Sequence of chain 2.A:
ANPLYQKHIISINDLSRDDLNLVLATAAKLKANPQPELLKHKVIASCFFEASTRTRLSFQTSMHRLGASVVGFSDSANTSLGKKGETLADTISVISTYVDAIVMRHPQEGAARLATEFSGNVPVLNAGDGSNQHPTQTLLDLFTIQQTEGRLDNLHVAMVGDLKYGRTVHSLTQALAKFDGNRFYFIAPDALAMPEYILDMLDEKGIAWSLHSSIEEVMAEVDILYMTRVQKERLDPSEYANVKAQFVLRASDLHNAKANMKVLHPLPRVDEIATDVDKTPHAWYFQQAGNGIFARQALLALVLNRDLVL

Binding-site contacts:
Ligand atom O3P contacts residue SER52 of chain 2.A at 2.7 Å (h-bond).
Ligand atom O2P contacts residue SER80 of chain 3.A at 3.0 Å (h-bond).
Ligand atom P contacts residue THR53 of chain 2.A at 4.0 Å.
Ligand atom N1 contacts residue GLN137 of chain 2.A at 2.6 Å (h-bond).
Ligand atom C1 contacts residue GLN137 of chain 2.A at 3.6 Å.
Ligand atom O1 contacts residue ARG105 of chain 2.A at 3.5 Å (salt-bridge).
Ligand atom C1 contacts residue LEU267 of chain 2.A at 3.9 Å (hydrophobic).
Ligand atom C1 contacts residue HIS134 of chain 2.A at 3.8 Å.
Ligand atom O1P contacts residue ARG105 of chain 2.A at 3.4 Å (salt-bridge).
Ligand atom O1P contacts residue SER80 of chain 3.A at 3.5 Å (h-bond).
Ligand atom C1 contacts residue THR55 of chain 2.A at 3.5 Å.
Ligand atom O1 contacts residue THR55 of chain 2.A at 2.8 Å (h-bond).
Ligand atom O2P contacts residue THR53 of chain 2.A at 3.2 Å (h-bond).
Ligand atom O1 contacts residue GLN137 of chain 2.A at 3.9 Å.
Ligand atom N1 contacts residue PRO266 of chain 2.A at 3.4 Å (h-bond).
Ligand atom P contacts residue ARG105 of chain 2.A at 3.6 Å.
Ligand atom P contacts residue THR55 of chain 2.A at 4.2 Å.
Ligand atom O3P contacts residue ARG54 of chain 2.A at 3.9 Å.
Ligand atom N1 contacts residue GLC2 of chain 2.E at 3.7 Å.
Ligand atom O1 contacts residue GLC2 of chain 2.E at 3.6 Å.
Ligand atom P contacts residue SER80 of chain 3.A at 3.7 Å.
Ligand atom C1P contacts residue ARG54 of chain 2.A at 3.5 Å.
Ligand atom O1P contacts residue PRO268 of chain 2.A at 4.2 Å.
Ligand atom C1 contacts residue GLC2 of chain 2.E at 3.5 Å.
Ligand atom C1P contacts residue GLC2 of chain 2.E at 3.6 Å.
Ligand atom P contacts residue SER52 of chain 2.A at 3.9 Å.
Ligand atom N1 contacts residue THR55 of chain 2.A at 4.2 Å.
Ligand atom N1 contacts residue HIS134 of chain 2.A at 3.6 Å.
Ligand atom O1P contacts residue LYS84 of chain 3.A at 3.4 Å.
Ligand atom O3P contacts residue THR55 of chain 2.A at 3.1 Å (h-bond).
Ligand atom C1P contacts residue LEU267 of chain 2.A at 3.1 Å (hydrophobic).
Ligand atom O1P contacts residue GLC2 of chain 2.E at 3.7 Å.
Ligand atom O2P contacts residue SER52 of chain 2.A at 4.2 Å.
Ligand atom O3P contacts residue THR53 of chain 2.A at 3.8 Å.
Ligand atom O3P contacts residue ARG105 of chain 2.A at 2.6 Å (salt-bridge).
Ligand atom O2P contacts residue ARG54 of chain 2.A at 3.0 Å (salt-bridge).
Ligand atom P contacts residue ARG54 of chain 2.A at 3.9 Å.
Ligand atom C1P contacts residue PRO266 of chain 2.A at 4.2 Å (hydrophobic).
Ligand atom N1 contacts residue LEU267 of chain 2.A at 3.6 Å.
Ligand atom O1 contacts residue HIS134 of chain 2.A at 3.1 Å (h-bond).

The protein below binds the small molecule below.
Small molecule (SMILES): NC(=O)CP(=O)(O)O

Sequence of chain 3.A:
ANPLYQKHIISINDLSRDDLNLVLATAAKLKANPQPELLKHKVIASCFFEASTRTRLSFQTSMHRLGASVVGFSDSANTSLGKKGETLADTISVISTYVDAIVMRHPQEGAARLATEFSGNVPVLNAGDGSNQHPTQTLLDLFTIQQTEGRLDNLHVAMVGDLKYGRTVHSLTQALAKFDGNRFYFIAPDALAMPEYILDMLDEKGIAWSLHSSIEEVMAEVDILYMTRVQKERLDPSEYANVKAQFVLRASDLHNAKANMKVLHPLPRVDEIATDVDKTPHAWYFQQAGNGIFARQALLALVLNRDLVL